Binding-site contacts:
Ligand atom C1' contacts residue XMP1 of chain 1.J at 0.1 Å.
Ligand atom O3P contacts residue SER288 of chain 1.A at 3.2 Å (h-bond).
Ligand atom N1 contacts residue XMP1 of chain 1.J at 0.4 Å (h-bond).
Ligand atom N7 contacts residue XMP1 of chain 1.J at 0.2 Å (h-bond).
Ligand atom C6 contacts residue XMP1 of chain 1.J at 0.2 Å.
Ligand atom O6 contacts residue XMP1 of chain 1.J at 0.2 Å (h-bond).
Ligand atom O3' contacts residue ASP264 of chain 1.A at 2.7 Å (salt-bridge).
Ligand atom N9 contacts residue XMP1 of chain 1.J at 0.1 Å (h-bond).
Ligand atom C2' contacts residue XMP1 of chain 1.J at 0.1 Å.
Ligand atom O4' contacts residue XMP1 of chain 1.J at 0.1 Å (h-bond).
Ligand atom O6 contacts residue MET305 of chain 1.A at 3.2 Å (h-bond).
Ligand atom N3 contacts residue XMP1 of chain 1.J at 0.4 Å (h-bond).
Ligand atom O2' contacts residue XMP1 of chain 1.J at 0.1 Å (h-bond).
Ligand atom O2P contacts residue GLY266 of chain 1.A at 3.0 Å (h-bond).
Ligand atom C8 contacts residue XMP1 of chain 1.J at 0.3 Å.
Ligand atom N3 contacts residue CYS225 of chain 1.A at 2.4 Å (h-bond).
Ligand atom C5 contacts residue XMP1 of chain 1.J at 0.1 Å.
Ligand atom C2 contacts residue CYS225 of chain 1.A at 1.8 Å (hydrophobic).
Ligand atom O1P contacts residue XMP1 of chain 1.J at 0.5 Å (h-bond).
Ligand atom O5' contacts residue XMP1 of chain 1.J at 0.1 Å (h-bond).
Ligand atom C4 contacts residue XMP1 of chain 1.J at 0.2 Å.
Ligand atom O3' contacts residue SER55 of chain 1.A at 2.8 Å (h-bond).
Ligand atom O2P contacts residue XMP1 of chain 1.J at 0.1 Å (h-bond).
Ligand atom O2' contacts residue ASP264 of chain 1.A at 2.4 Å (salt-bridge).
Ligand atom N7 contacts residue MET305 of chain 1.A at 3.0 Å (h-bond).
Ligand atom P contacts residue XMP1 of chain 1.J at 0.2 Å.
Ligand atom O3P contacts residue GLY287 of chain 1.A at 2.5 Å (h-bond).
Ligand atom O3' contacts residue XMP1 of chain 1.J at 0.2 Å (h-bond).
Ligand atom O6 contacts residue GLY304 of chain 1.A at 3.2 Å.
Ligand atom C3' contacts residue XMP1 of chain 1.J at 0.1 Å.
Ligand atom C5' contacts residue XMP1 of chain 1.J at 0.2 Å.
Ligand atom N1 contacts residue ARG314 of chain 1.A at 2.8 Å (salt-bridge).
Ligand atom N1 contacts residue CYS225 of chain 1.A at 2.8 Å (h-bond).
Ligand atom O2P contacts residue GLY222 of chain 1.A at 3.1 Å.
Ligand atom O2P contacts residue ALA223 of chain 1.A at 2.8 Å (h-bond).
Ligand atom O1P contacts residue HIS302 of chain 1.A at 2.8 Å (h-bond).
Ligand atom C4' contacts residue XMP1 of chain 1.J at 0.1 Å.
Ligand atom O3P contacts residue XMP1 of chain 1.J at 0.6 Å (h-bond).
Ligand atom O6 contacts residue ALA306 of chain 1.A at 2.6 Å (h-bond).
Ligand atom C2 contacts residue XMP1 of chain 1.J at 0.5 Å.

This small molecule binds to this protein.
Small molecule (SMILES): O=c1[nH]cnc2c1ncn2[C@@H]1O[C@H](COP(=O)(O)O)[C@@H](O)[C@H]1O

Sequence of chain 1.A:
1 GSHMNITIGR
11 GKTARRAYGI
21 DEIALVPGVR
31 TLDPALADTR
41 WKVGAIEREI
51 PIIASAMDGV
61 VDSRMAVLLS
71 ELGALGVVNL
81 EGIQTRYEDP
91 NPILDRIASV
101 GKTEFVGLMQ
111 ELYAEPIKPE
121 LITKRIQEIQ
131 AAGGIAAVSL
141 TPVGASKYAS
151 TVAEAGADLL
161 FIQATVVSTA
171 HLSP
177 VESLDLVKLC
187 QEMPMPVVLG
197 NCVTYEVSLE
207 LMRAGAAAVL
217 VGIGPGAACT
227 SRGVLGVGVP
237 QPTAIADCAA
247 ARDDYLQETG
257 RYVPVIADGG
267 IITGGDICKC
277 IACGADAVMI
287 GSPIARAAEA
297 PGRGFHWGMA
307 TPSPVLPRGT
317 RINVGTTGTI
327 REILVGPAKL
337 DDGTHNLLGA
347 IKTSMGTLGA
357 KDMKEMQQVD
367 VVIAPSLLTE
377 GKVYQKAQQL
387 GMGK